The small molecule below binds the protein below.
Small molecule (SMILES): CC(=O)N[C@@H]1[C@@H](O)[C@H](O)[C@@H](CO)O[C@H]1O

Sequence of chain 1.A:
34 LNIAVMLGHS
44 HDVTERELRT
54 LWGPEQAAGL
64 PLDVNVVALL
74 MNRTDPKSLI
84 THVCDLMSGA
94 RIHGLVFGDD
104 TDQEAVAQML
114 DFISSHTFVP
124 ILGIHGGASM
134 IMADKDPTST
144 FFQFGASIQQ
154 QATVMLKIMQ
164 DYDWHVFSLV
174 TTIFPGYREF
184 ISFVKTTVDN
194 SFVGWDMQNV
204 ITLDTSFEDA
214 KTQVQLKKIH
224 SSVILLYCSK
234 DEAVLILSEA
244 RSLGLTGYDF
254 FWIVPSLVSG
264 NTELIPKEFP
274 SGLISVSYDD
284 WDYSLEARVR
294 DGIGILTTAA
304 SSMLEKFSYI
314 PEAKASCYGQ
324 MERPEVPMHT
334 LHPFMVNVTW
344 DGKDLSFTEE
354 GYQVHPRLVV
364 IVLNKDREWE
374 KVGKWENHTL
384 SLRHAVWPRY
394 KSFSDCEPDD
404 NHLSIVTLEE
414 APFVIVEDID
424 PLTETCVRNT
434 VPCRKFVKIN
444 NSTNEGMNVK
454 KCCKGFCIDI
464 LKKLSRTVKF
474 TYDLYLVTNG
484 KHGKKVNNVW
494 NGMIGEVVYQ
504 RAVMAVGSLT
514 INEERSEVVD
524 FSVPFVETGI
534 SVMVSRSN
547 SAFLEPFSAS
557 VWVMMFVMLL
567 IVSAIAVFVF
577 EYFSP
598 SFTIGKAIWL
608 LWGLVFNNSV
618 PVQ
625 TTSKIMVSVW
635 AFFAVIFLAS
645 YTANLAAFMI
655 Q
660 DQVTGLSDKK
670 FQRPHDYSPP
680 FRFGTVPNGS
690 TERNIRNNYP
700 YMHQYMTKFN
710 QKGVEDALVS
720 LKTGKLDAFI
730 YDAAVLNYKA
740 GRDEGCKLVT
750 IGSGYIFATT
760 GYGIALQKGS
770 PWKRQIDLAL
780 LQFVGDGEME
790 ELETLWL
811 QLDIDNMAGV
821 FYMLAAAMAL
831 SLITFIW

Binding-site contacts:
Ligand atom N2 contacts residue ASN687 of chain 1.A at 2.9 Å (h-bond).
Ligand atom C8 contacts residue LYS484 of chain 1.A at 4.2 Å.
Ligand atom C3 contacts residue ASN687 of chain 1.A at 3.8 Å.
Ligand atom C8 contacts residue LYS711 of chain 1.A at 3.9 Å.
Ligand atom O5 contacts residue ASN687 of chain 1.A at 2.4 Å (h-bond).
Ligand atom C2 contacts residue ASN687 of chain 1.A at 2.5 Å.
Ligand atom O7 contacts residue ASN687 of chain 1.A at 3.2 Å (h-bond).
Ligand atom O6 contacts residue LYS487 of chain 1.A at 3.5 Å (salt-bridge).
Ligand atom C5 contacts residue ASN687 of chain 1.A at 3.7 Å.
Ligand atom C8 contacts residue ASN687 of chain 1.A at 4.4 Å.
Ligand atom C1 contacts residue ASN687 of chain 1.A at 1.4 Å.
Ligand atom C4 contacts residue ASN687 of chain 1.A at 4.2 Å.
Ligand atom C7 contacts residue ASN687 of chain 1.A at 3.3 Å.
Ligand atom O6 contacts residue ASN687 of chain 1.A at 4.2 Å.
Ligand atom O5 contacts residue LYS487 of chain 1.A at 4.3 Å.